Binding-site contacts:
Ligand atom C5 contacts residue ASN316 of chain 1.B at 3.6 Å.
Ligand atom C3 contacts residue ASN316 of chain 1.B at 3.8 Å.
Ligand atom O7 contacts residue ASN316 of chain 1.B at 4.0 Å.
Ligand atom O6 contacts residue THR318 of chain 1.B at 3.3 Å.
Ligand atom C4 contacts residue ASN316 of chain 1.B at 4.2 Å.
Ligand atom N2 contacts residue ASN316 of chain 1.B at 3.0 Å (h-bond).
Ligand atom C6 contacts residue THR318 of chain 1.B at 3.9 Å.
Ligand atom C2 contacts residue ASN316 of chain 1.B at 2.5 Å.
Ligand atom C1 contacts residue ASN316 of chain 1.B at 1.4 Å.
Ligand atom C7 contacts residue ASN316 of chain 1.B at 3.7 Å.
Ligand atom O5 contacts residue ASN316 of chain 1.B at 2.3 Å (h-bond).

Sequence of chain 1.B:
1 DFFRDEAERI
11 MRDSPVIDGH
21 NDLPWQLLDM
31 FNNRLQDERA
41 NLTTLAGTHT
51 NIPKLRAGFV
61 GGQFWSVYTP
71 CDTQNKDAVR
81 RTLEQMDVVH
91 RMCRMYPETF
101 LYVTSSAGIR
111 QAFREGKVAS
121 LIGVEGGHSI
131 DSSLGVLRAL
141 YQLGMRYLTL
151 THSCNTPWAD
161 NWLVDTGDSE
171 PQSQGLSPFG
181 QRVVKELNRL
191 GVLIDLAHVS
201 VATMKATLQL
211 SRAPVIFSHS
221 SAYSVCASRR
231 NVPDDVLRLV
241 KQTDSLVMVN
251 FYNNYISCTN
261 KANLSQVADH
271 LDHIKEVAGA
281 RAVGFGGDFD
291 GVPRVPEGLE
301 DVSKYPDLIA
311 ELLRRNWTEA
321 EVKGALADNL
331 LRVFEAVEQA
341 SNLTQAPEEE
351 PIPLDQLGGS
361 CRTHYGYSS

This small molecule binds to this protein.
Small molecule (SMILES): CC(=O)N[C@@H]1[C@@H](O)[C@H](O)[C@@H](CO)O[C@H]1O